Binding-site contacts:
Ligand atom O5 contacts residue ARG51 of chain 1.A at 2.8 Å (salt-bridge).
Ligand atom N5 contacts residue TYR70 of chain 1.A at 3.7 Å.
Ligand atom C13 contacts residue CYS31 of chain 1.A at 3.4 Å (hydrophobic).
Ligand atom C2 contacts residue SER118 of chain 1.A at 3.5 Å.
Ligand atom O5 contacts residue ASN82 of chain 1.A at 3.9 Å.
Ligand atom C1 contacts residue ASN82 of chain 1.A at 3.7 Å.
Ligand atom O9 contacts residue ARG51 of chain 1.A at 3.8 Å.
Ligand atom C contacts residue TYR130 of chain 1.A at 3.8 Å (hydrophobic).
Ligand atom O4 contacts residue ARG51 of chain 1.A at 2.9 Å (salt-bridge).
Ligand atom O9 contacts residue TYR70 of chain 1.A at 3.7 Å.
Ligand atom C10 contacts residue ASN82 of chain 1.A at 4.0 Å.
Ligand atom C7 contacts residue TYR70 of chain 1.A at 3.6 Å (hydrophobic).
Ligand atom O2 contacts residue MET83 of chain 1.A at 3.0 Å (h-bond).
Ligand atom C4 contacts residue PRO33 of chain 1.A at 3.8 Å (hydrophobic).
Ligand atom C contacts residue LEU80 of chain 1.A at 3.6 Å (hydrophobic).
Ligand atom C13 contacts residue TYR30 of chain 1.A at 3.4 Å (hydrophobic).
Ligand atom S1 contacts residue PHE120 of chain 1.A at 4.0 Å.
Ligand atom O4 contacts residue CYS31 of chain 1.A at 3.5 Å (h-bond).
Ligand atom O4 contacts residue TYR70 of chain 1.A at 3.9 Å.
Ligand atom S1 contacts residue PRO33 of chain 1.A at 3.9 Å.
Ligand atom C10 contacts residue CYS31 of chain 1.A at 3.7 Å (hydrophobic).
Ligand atom O5 contacts residue CYS31 of chain 1.A at 3.8 Å.
Ligand atom O5 contacts residue TYR32 of chain 1.A at 3.7 Å.
Ligand atom C10 contacts residue ARG51 of chain 1.A at 3.5 Å.
Ligand atom C8 contacts residue TYR70 of chain 1.A at 3.7 Å (hydrophobic).
Ligand atom O4 contacts residue GLY81 of chain 1.A at 3.0 Å.
Ligand atom O3 contacts residue LEU80 of chain 1.A at 4.0 Å.
Ligand atom O2 contacts residue GLY81 of chain 1.A at 3.9 Å.
Ligand atom C10 contacts residue PRO33 of chain 1.A at 4.0 Å (hydrophobic).
Ligand atom C3 contacts residue PRO33 of chain 1.A at 3.9 Å (hydrophobic).
Ligand atom C1 contacts residue GLY81 of chain 1.A at 4.0 Å.
Ligand atom S1 contacts residue LEU153 of chain 1.A at 3.9 Å.
Ligand atom C contacts residue MET83 of chain 1.A at 3.9 Å (hydrophobic).
Ligand atom O2 contacts residue CYS31 of chain 1.A at 3.6 Å.
Ligand atom C6 contacts residue TYR70 of chain 1.A at 3.4 Å (hydrophobic).
Ligand atom O3 contacts residue SER118 of chain 1.A at 3.7 Å.
Ligand atom O5 contacts residue PRO33 of chain 1.A at 3.4 Å.
Ligand atom O2 contacts residue ASN82 of chain 1.A at 3.3 Å (h-bond).
Ligand atom C1 contacts residue MET83 of chain 1.A at 3.9 Å (hydrophobic).
Ligand atom O4 contacts residue ASN82 of chain 1.A at 2.9 Å (h-bond).

This protein binds this small molecule.
Small molecule (SMILES): CC(=O)OCC1=C(C(=O)O)N2C(=O)[C@@H](N)[C@H]2SC1

Sequence of chain 1.A:
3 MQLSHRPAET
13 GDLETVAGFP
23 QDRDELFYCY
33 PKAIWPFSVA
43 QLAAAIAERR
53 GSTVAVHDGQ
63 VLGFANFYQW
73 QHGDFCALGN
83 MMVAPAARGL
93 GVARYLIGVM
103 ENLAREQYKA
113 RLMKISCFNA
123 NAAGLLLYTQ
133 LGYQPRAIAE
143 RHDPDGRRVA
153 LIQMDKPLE